Binding-site contacts:
Ligand atom O6 contacts residue TYR556 of chain 4.A at 4.3 Å.
Ligand atom C1 contacts residue TYR556 of chain 4.A at 3.5 Å (hydrophobic).
Ligand atom C7 contacts residue TYR556 of chain 4.A at 4.1 Å (hydrophobic).
Ligand atom O2 contacts residue ALA532 of chain 4.A at 3.3 Å.
Ligand atom C6 contacts residue TYR556 of chain 4.A at 3.9 Å (hydrophobic).
Ligand atom C2 contacts residue ASN558 of chain 4.A at 2.5 Å.
Ligand atom C3 contacts residue TYR556 of chain 4.A at 4.4 Å (hydrophobic).
Ligand atom C4 contacts residue ASN558 of chain 4.A at 4.2 Å.
Ligand atom O7 contacts residue ASN558 of chain 4.A at 3.8 Å.
Ligand atom O2 contacts residue ALA531 of chain 4.A at 3.7 Å.
Ligand atom C8 contacts residue ARG456 of chain 4.A at 4.3 Å.
Ligand atom C7 contacts residue ASN558 of chain 4.A at 3.6 Å.
Ligand atom C5 contacts residue TYR556 of chain 4.A at 3.7 Å (hydrophobic).
Ligand atom O5 contacts residue ASN558 of chain 4.A at 2.3 Å (h-bond).
Ligand atom C8 contacts residue TYR556 of chain 4.A at 3.7 Å (hydrophobic).
Ligand atom N2 contacts residue ASN558 of chain 4.A at 3.0 Å (h-bond).
Ligand atom C5 contacts residue ASN558 of chain 4.A at 3.6 Å.
Ligand atom C2 contacts residue TYR556 of chain 4.A at 4.5 Å (hydrophobic).
Ligand atom O7 contacts residue TYR556 of chain 4.A at 3.8 Å.
Ligand atom C3 contacts residue ASN558 of chain 4.A at 3.8 Å.
Ligand atom O5 contacts residue TYR556 of chain 4.A at 3.6 Å.
Ligand atom C1 contacts residue ASN558 of chain 4.A at 1.4 Å.

Sequence of chain 4.A:
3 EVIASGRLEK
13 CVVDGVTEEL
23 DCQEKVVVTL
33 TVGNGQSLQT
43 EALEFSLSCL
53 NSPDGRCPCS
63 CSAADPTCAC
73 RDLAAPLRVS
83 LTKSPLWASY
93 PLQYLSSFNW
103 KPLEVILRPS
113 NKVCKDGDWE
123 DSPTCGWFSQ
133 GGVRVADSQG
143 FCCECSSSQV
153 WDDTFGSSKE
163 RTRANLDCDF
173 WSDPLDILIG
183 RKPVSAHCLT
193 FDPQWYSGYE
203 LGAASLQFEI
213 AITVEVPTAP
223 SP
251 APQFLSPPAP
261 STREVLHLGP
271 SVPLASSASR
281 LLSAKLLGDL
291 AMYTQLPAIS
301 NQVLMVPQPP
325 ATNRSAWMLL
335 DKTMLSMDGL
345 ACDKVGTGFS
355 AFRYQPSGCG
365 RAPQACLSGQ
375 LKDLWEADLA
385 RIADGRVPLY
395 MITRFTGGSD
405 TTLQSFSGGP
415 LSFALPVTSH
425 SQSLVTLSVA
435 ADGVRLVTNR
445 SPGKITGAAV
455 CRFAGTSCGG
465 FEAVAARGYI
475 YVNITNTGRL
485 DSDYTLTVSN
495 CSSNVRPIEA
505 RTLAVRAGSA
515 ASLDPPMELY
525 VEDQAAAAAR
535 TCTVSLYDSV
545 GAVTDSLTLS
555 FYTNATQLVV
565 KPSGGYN

This small molecule binds to this protein.
Small molecule (SMILES): CC(=O)N[C@H]1[C@H](O[C@H]2[C@H](O)[C@@H](NC(C)=O)CO[C@@H]2CO[C@@H]2O[C@@H](C)[C@@H](O)[C@@H](O)[C@@H]2O)O[C@H](CO)[C@@H](O[C@H]2O[C@H](CO)[C@@H](O)[C@H](O)[C@@H]2O)[C@@H]1O